Sequence of chain 2.B:
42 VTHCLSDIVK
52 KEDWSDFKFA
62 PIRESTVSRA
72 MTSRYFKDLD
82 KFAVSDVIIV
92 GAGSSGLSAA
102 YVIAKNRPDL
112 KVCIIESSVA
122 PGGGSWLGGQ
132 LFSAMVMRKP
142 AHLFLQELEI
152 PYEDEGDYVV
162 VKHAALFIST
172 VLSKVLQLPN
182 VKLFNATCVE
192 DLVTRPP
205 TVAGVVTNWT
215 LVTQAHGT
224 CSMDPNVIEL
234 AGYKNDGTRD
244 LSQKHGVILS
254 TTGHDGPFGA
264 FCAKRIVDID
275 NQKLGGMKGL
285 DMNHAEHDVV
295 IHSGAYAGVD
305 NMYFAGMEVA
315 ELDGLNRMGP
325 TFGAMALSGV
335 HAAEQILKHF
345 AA

Binding-site contacts:
Ligand atom O5 contacts residue MET311 of chain 4.B at 2.8 Å (h-bond).
Ligand atom N3 contacts residue SER118 of chain 4.B at 3.1 Å (h-bond).
Ligand atom C5 contacts residue THR325 of chain 4.B at 3.3 Å.
Ligand atom N6 contacts residue PHE261 of chain 4.B at 3.3 Å.
Ligand atom O4 contacts residue SER96 of chain 4.B at 2.7 Å (h-bond).
Ligand atom N3 contacts residue ILE116 of chain 4.B at 3.5 Å (h-bond).
Ligand atom N4 contacts residue VAL190 of chain 4.B at 3.0 Å (h-bond).
Ligand atom O13 contacts residue SER119 of chain 4.B at 3.5 Å (h-bond).
Ligand atom O14 contacts residue GLY92 of chain 4.B at 3.1 Å.
Ligand atom O5 contacts residue GLY310 of chain 4.B at 3.5 Å.
Ligand atom C8 contacts residue THR254 of chain 4.B at 3.5 Å.
Ligand atom O9 contacts residue GLY323 of chain 4.B at 2.9 Å (h-bond).
Ligand atom C14 contacts residue SER118 of chain 4.B at 3.4 Å.
Ligand atom N1 contacts residue ASP227 of chain 2.B at 2.9 Å (salt-bridge).
Ligand atom O6 contacts residue MET329 of chain 4.B at 3.4 Å (h-bond).
Ligand atom O13 contacts residue SER118 of chain 4.B at 3.2 Å (h-bond).
Ligand atom C5 contacts residue GLY323 of chain 4.B at 3.5 Å.
Ligand atom C7 contacts residue GLY323 of chain 4.B at 3.3 Å.
Ligand atom C4 contacts residue ASP227 of chain 2.B at 3.1 Å.
Ligand atom O1 contacts residue GLY125 of chain 4.B at 3.0 Å (h-bond).
Ligand atom O5 contacts residue SER96 of chain 4.B at 3.6 Å (h-bond).
Ligand atom O9 contacts residue MET322 of chain 4.B at 3.4 Å (h-bond).
Ligand atom C14 contacts residue ILE116 of chain 4.B at 3.5 Å (hydrophobic).
Ligand atom N5 contacts residue VAL190 of chain 4.B at 3.0 Å (h-bond).
Ligand atom O4 contacts residue SER95 of chain 4.B at 3.5 Å (h-bond).
Ligand atom O8 contacts residue HIS257 of chain 4.B at 3.6 Å (h-bond).
Ligand atom C12 contacts residue GLU117 of chain 4.B at 3.5 Å.
Ligand atom N2 contacts residue SER118 of chain 4.B at 3.4 Å (h-bond).
Ligand atom O10 contacts residue ARG321 of chain 4.B at 2.8 Å (salt-bridge).
Ligand atom N1 contacts residue GLY323 of chain 4.B at 3.3 Å (h-bond).
Ligand atom O13 contacts residue GLU117 of chain 4.B at 2.6 Å (salt-bridge).
Ligand atom O3 contacts residue GLY256 of chain 4.B at 3.3 Å.
Ligand atom O7 contacts residue PHE326 of chain 4.B at 3.4 Å.
Ligand atom O12 contacts residue GLY124 of chain 4.B at 3.2 Å.
Ligand atom C6 contacts residue GLY323 of chain 4.B at 3.3 Å.
Ligand atom C13 contacts residue SER118 of chain 4.B at 3.2 Å.
Ligand atom O11 contacts residue GLY94 of chain 4.B at 3.5 Å.
Ligand atom O9 contacts residue ARG321 of chain 4.B at 2.9 Å (salt-bridge).
Ligand atom O12 contacts residue GLU117 of chain 4.B at 2.7 Å (salt-bridge).
Ligand atom O6 contacts residue SER95 of chain 4.B at 3.3 Å (h-bond).

A protein and the small-molecule ligand that binds it are described below.
Small molecule (SMILES): C[C@H](/N=C/C(=O)O)C(=O)[C@H](O)COP(=O)(O)OP(=O)(O)OC[C@H]1O[C@@H](n2cnc3c(N)ncnc32)[C@H](O)[C@@H]1O

Sequence of chain 4.B:
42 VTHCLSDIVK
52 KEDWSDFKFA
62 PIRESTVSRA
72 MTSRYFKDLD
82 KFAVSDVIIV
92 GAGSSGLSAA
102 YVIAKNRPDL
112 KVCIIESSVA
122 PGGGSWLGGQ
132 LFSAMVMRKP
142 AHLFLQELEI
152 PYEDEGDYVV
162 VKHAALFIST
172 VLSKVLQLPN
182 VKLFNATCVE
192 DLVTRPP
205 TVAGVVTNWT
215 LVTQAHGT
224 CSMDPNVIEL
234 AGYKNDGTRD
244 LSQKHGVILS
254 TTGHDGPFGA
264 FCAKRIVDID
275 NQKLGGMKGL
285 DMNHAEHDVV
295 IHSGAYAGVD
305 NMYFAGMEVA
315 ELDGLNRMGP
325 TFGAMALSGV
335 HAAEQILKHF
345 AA